Sequence of chain 1.C:
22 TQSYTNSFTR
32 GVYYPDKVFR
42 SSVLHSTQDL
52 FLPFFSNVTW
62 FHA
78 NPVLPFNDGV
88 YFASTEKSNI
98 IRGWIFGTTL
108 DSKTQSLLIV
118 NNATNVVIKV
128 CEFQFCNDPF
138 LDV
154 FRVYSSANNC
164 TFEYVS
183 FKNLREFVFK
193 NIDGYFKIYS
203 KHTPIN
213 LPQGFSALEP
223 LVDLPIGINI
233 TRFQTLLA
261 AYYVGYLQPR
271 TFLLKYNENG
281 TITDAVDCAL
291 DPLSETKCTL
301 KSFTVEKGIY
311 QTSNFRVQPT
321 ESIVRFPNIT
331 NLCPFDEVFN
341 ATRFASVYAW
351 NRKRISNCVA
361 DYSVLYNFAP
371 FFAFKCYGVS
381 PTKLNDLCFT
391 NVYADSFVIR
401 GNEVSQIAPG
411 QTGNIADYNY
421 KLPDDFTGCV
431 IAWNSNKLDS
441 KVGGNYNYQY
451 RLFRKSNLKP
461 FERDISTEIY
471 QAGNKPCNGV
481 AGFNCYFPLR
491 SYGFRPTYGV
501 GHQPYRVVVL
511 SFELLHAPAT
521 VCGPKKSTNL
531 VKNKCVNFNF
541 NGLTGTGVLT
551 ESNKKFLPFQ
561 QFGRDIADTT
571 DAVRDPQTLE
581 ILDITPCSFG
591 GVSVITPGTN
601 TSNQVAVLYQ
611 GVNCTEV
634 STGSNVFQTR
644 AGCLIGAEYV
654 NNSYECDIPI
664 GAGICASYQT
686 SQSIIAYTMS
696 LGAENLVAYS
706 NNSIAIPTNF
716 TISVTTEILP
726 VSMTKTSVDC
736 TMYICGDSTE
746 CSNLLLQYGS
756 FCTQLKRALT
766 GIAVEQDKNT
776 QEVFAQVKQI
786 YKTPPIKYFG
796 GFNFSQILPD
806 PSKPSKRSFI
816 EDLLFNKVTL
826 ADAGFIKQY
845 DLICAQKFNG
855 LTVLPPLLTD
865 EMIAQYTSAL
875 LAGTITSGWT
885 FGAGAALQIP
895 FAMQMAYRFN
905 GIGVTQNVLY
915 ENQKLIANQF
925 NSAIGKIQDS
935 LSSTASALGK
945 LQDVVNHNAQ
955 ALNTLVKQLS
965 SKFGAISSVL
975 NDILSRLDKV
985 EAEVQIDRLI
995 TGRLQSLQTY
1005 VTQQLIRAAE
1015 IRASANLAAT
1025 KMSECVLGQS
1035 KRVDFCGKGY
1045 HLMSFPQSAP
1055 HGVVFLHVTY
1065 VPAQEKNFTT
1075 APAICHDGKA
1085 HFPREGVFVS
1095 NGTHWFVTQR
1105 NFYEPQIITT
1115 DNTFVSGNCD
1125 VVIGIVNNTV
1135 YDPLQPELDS

Binding-site contacts:
Ligand atom C4 contacts residue ASN600 of chain 1.C at 4.3 Å.
Ligand atom C1 contacts residue ASN600 of chain 1.C at 1.4 Å.
Ligand atom O5 contacts residue ASN600 of chain 1.C at 2.4 Å (h-bond).
Ligand atom C2 contacts residue THR601 of chain 1.C at 4.4 Å.
Ligand atom C1 contacts residue THR601 of chain 1.C at 3.3 Å.
Ligand atom O6 contacts residue THR601 of chain 1.C at 4.4 Å.
Ligand atom O6 contacts residue LYS307 of chain 1.C at 3.5 Å.
Ligand atom C6 contacts residue LYS307 of chain 1.C at 4.5 Å.
Ligand atom C2 contacts residue ASN600 of chain 1.C at 2.5 Å.
Ligand atom O7 contacts residue ASN600 of chain 1.C at 3.2 Å (h-bond).
Ligand atom C3 contacts residue ASN600 of chain 1.C at 3.8 Å.
Ligand atom C8 contacts residue ASN600 of chain 1.C at 4.3 Å.
Ligand atom O6 contacts residue GLY598 of chain 1.C at 4.4 Å.
Ligand atom C7 contacts residue ASN600 of chain 1.C at 3.2 Å.
Ligand atom C6 contacts residue ASN600 of chain 1.C at 4.4 Å.
Ligand atom O5 contacts residue THR601 of chain 1.C at 3.6 Å (h-bond).
Ligand atom C5 contacts residue THR601 of chain 1.C at 3.6 Å.
Ligand atom C5 contacts residue ASN600 of chain 1.C at 3.7 Å.
Ligand atom N2 contacts residue ASN600 of chain 1.C at 2.9 Å (h-bond).

A small-molecule ligand and the protein it binds are described below.
Small molecule (SMILES): CC(=O)N[C@@H]1[C@@H](O)[C@H](O)[C@@H](CO)O[C@H]1O